Binding-site contacts:
Ligand atom C3 contacts residue GLN78 of chain 1.C at 3.9 Å.
Ligand atom O3 contacts residue TRP33 of chain 1.C at 3.5 Å.
Ligand atom C3 contacts residue TRP33 of chain 1.C at 4.1 Å (hydrophobic).
Ligand atom O3 contacts residue TRP66 of chain 1.C at 3.8 Å.
Ligand atom O3 contacts residue LYS59 of chain 1.C at 2.6 Å (salt-bridge).
Ligand atom C1 contacts residue TRP66 of chain 1.C at 4.1 Å (hydrophobic).
Ligand atom C3 contacts residue LEU79 of chain 1.C at 4.0 Å (hydrophobic).
Ligand atom C5 contacts residue TRP66 of chain 1.C at 4.0 Å (hydrophobic).
Ligand atom C3 contacts residue SER77 of chain 1.C at 4.1 Å.
Ligand atom C3 contacts residue THR81 of chain 1.C at 3.5 Å.
Ligand atom C3 contacts residue TRP66 of chain 1.C at 4.0 Å (hydrophobic).
Ligand atom C4 contacts residue TRP33 of chain 1.C at 3.9 Å (hydrophobic).
Ligand atom C2 contacts residue THR81 of chain 1.C at 3.6 Å.
Ligand atom C5 contacts residue LEU79 of chain 1.C at 4.0 Å (hydrophobic).
Ligand atom C2 contacts residue TRP33 of chain 1.C at 3.8 Å (hydrophobic).
Ligand atom C4 contacts residue LEU79 of chain 1.C at 3.9 Å (hydrophobic).
Ligand atom O2 contacts residue LYS59 of chain 1.C at 3.9 Å.
Ligand atom C3 contacts residue LYS59 of chain 1.C at 3.9 Å.
Ligand atom O4 contacts residue LEU79 of chain 1.C at 3.3 Å.
Ligand atom O2 contacts residue THR81 of chain 1.C at 2.7 Å (h-bond).
Ligand atom O3 contacts residue THR81 of chain 1.C at 3.5 Å (h-bond).
Ligand atom O2 contacts residue ASN83 of chain 1.C at 2.7 Å (h-bond).
Ligand atom C5 contacts residue TRP33 of chain 1.C at 4.1 Å (hydrophobic).
Ligand atom O5 contacts residue TRP33 of chain 1.C at 4.0 Å.
Ligand atom O2 contacts residue LEU79 of chain 1.C at 3.6 Å (h-bond).
Ligand atom O3 contacts residue GLN78 of chain 1.C at 3.6 Å (h-bond).
Ligand atom C2 contacts residue GLN78 of chain 1.C at 4.0 Å.
Ligand atom C3 contacts residue ASN83 of chain 1.C at 3.9 Å.
Ligand atom O5 contacts residue TRP66 of chain 1.C at 3.8 Å.
Ligand atom C4 contacts residue TRP66 of chain 1.C at 4.0 Å (hydrophobic).
Ligand atom O2 contacts residue SER77 of chain 1.C at 3.4 Å.
Ligand atom C6 contacts residue TRP33 of chain 1.C at 3.6 Å (hydrophobic).
Ligand atom O3 contacts residue ASN83 of chain 1.C at 2.8 Å (h-bond).
Ligand atom C2 contacts residue TRP66 of chain 1.C at 3.8 Å (hydrophobic).
Ligand atom O3 contacts residue LEU79 of chain 1.C at 4.0 Å.
Ligand atom C2 contacts residue ASN83 of chain 1.C at 3.4 Å.
Ligand atom O2 contacts residue GLN78 of chain 1.C at 2.9 Å (h-bond).
Ligand atom C6 contacts residue TRP66 of chain 1.C at 3.6 Å (hydrophobic).
Ligand atom O3 contacts residue SER77 of chain 1.C at 3.3 Å.
Ligand atom O4 contacts residue THR81 of chain 1.C at 3.6 Å.

A protein and the small-molecule ligand that binds it are described below.
Small molecule (SMILES): OC[C@H]1O[C@@H]2O[C@H]3[C@H](O)[C@@H](O)[C@@H](O[C@H]4[C@H](O)[C@@H](O)[C@@H](O[C@H]5[C@H](O)[C@@H](O)[C@@H](O[C@H]6[C@H](O)[C@@H](O)[C@@H](O[C@H]7[C@H](O)[C@@H](O)[C@@H](O[C@H]8[C@H](O)[C@@H](O)[C@@H](O[C@H]1[C@H](O)[C@H]2O)O[C@@H]8CO)O[C@@H]7CO)O[C@@H]6CO)O[C@@H]5CO)O[C@@H]4CO)O[C@@H]3CO

Sequence of chain 1.C:
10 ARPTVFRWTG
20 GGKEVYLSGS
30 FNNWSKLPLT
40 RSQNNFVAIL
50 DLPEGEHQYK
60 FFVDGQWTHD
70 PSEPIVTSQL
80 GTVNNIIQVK